Binding-site contacts:
Ligand atom C6 contacts residue LEU232 of chain 1.A at 4.0 Å (hydrophobic).
Ligand atom C8 contacts residue ARG229 of chain 1.A at 4.1 Å.
Ligand atom C9 contacts residue ARG229 of chain 1.A at 4.1 Å.
Ligand atom C11 contacts residue THR233 of chain 1.A at 4.4 Å.
Ligand atom C11 contacts residue THR236 of chain 1.A at 3.4 Å.
Ligand atom N1 contacts residue ASP204 of chain 1.A at 2.6 Å (salt-bridge).
Ligand atom C9 contacts residue LEU232 of chain 1.A at 4.0 Å (hydrophobic).
Ligand atom C4 contacts residue ASP204 of chain 1.A at 4.2 Å.
Ligand atom C9 contacts residue THR233 of chain 1.A at 3.3 Å.
Ligand atom C8 contacts residue LEU232 of chain 1.A at 4.1 Å (hydrophobic).
Ligand atom C1 contacts residue LEU232 of chain 1.A at 4.0 Å (hydrophobic).
Ligand atom N1 contacts residue LYS200 of chain 1.A at 3.7 Å.
Ligand atom C12 contacts residue LEU232 of chain 1.A at 4.0 Å (hydrophobic).
Ligand atom N2 contacts residue ASP204 of chain 1.A at 3.9 Å.
Ligand atom C5 contacts residue ASP204 of chain 1.A at 3.4 Å.
Ligand atom C2 contacts residue LEU232 of chain 1.A at 4.0 Å (hydrophobic).
Ligand atom C10 contacts residue THR233 of chain 1.A at 3.5 Å.
Ligand atom C4 contacts residue LYS200 of chain 1.A at 4.2 Å.
Ligand atom C1 contacts residue ARG229 of chain 1.A at 3.8 Å.
Ligand atom C10 contacts residue THR236 of chain 1.A at 3.9 Å.
Ligand atom C1 contacts residue PHE203 of chain 1.A at 3.8 Å (hydrophobic).
Ligand atom C11 contacts residue LEU232 of chain 1.A at 4.0 Å (hydrophobic).
Ligand atom S1 contacts residue LYS200 of chain 1.A at 4.1 Å.
Ligand atom C3 contacts residue PHE203 of chain 1.A at 4.3 Å (hydrophobic).
Ligand atom C7 contacts residue LEU232 of chain 1.A at 4.0 Å (hydrophobic).
Ligand atom C3 contacts residue ASP204 of chain 1.A at 3.7 Å.
Ligand atom C10 contacts residue LEU232 of chain 1.A at 3.8 Å (hydrophobic).
Ligand atom C5 contacts residue LYS200 of chain 1.A at 4.4 Å.
Ligand atom C12 contacts residue THR236 of chain 1.A at 4.4 Å.

Sequence of chain 1.A:
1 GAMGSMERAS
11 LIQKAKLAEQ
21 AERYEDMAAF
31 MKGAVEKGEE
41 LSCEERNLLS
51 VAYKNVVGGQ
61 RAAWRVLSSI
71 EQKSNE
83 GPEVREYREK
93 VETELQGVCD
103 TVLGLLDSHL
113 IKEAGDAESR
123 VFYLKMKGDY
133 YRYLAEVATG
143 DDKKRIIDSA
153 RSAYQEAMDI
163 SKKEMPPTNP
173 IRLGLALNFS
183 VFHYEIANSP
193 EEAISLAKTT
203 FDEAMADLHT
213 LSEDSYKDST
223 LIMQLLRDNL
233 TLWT

A small-molecule ligand and the protein it binds are described below.
Small molecule (SMILES): [H]/N=C(/N)c1cc(C)c(-c2ccccc2)s1